Sequence of chain 1.A:
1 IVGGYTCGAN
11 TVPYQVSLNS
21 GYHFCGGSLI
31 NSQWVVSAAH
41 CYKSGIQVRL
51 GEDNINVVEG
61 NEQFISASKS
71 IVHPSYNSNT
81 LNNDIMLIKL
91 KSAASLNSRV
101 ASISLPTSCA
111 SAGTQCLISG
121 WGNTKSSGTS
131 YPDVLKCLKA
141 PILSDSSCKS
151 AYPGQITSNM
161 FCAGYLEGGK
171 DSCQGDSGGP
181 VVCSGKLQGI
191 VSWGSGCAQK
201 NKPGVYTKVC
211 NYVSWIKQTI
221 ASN

Binding-site contacts:
Ligand atom C3 contacts residue SER177 of chain 1.A at 3.7 Å.
Ligand atom C1 contacts residue CYS173 of chain 1.A at 3.9 Å (hydrophobic).
Ligand atom C3' contacts residue GLN174 of chain 1.A at 3.9 Å.
Ligand atom O6' contacts residue SER177 of chain 1.A at 3.0 Å (h-bond).
Ligand atom N1 contacts residue ASP171 of chain 1.A at 3.0 Å (salt-bridge).
Ligand atom N1 contacts residue SER172 of chain 1.A at 3.6 Å (h-bond).
Ligand atom N2 contacts residue GLY204 of chain 1.A at 3.4 Å.
Ligand atom C6 contacts residue GLY194 of chain 1.A at 3.8 Å.
Ligand atom C7 contacts residue TRP193 of chain 1.A at 3.8 Å (hydrophobic).
Ligand atom C3 contacts residue SER192 of chain 1.A at 4.0 Å.
Ligand atom O6' contacts residue HIS40 of chain 1.A at 3.3 Å (h-bond).
Ligand atom C7 contacts residue SER172 of chain 1.A at 3.4 Å.
Ligand atom N1 contacts residue GLY194 of chain 1.A at 3.8 Å.
Ligand atom C6 contacts residue TRP193 of chain 1.A at 4.1 Å (hydrophobic).
Ligand atom N2 contacts residue TRP193 of chain 1.A at 3.7 Å.
Ligand atom N1 contacts residue GLY196 of chain 1.A at 2.7 Å (h-bond).
Ligand atom C2 contacts residue TRP193 of chain 1.A at 4.0 Å (hydrophobic).
Ligand atom C2 contacts residue CYS173 of chain 1.A at 3.9 Å (hydrophobic).
Ligand atom C1' contacts residue GLN174 of chain 1.A at 4.1 Å.
Ligand atom C7 contacts residue GLY194 of chain 1.A at 3.9 Å.
Ligand atom C1 contacts residue SER172 of chain 1.A at 4.0 Å.
Ligand atom C7 contacts residue ASP171 of chain 1.A at 3.7 Å.
Ligand atom C1 contacts residue GLY194 of chain 1.A at 3.9 Å.
Ligand atom N2 contacts residue SER172 of chain 1.A at 2.9 Å (h-bond).
Ligand atom C4 contacts residue CYS173 of chain 1.A at 4.0 Å (hydrophobic).
Ligand atom C7 contacts residue GLY196 of chain 1.A at 3.8 Å.
Ligand atom N2 contacts residue ASP171 of chain 1.A at 3.0 Å (salt-bridge).
Ligand atom N1 contacts residue CYS197 of chain 1.A at 3.9 Å.
Ligand atom C2 contacts residue VAL191 of chain 1.A at 3.9 Å (hydrophobic).
Ligand atom C3 contacts residue CYS173 of chain 1.A at 3.8 Å (hydrophobic).
Ligand atom C6 contacts residue GLY196 of chain 1.A at 3.5 Å.
Ligand atom C4' contacts residue GLN174 of chain 1.A at 3.7 Å.
Ligand atom C2 contacts residue SER172 of chain 1.A at 3.8 Å.
Ligand atom C4 contacts residue GLN174 of chain 1.A at 3.9 Å.
Ligand atom C5 contacts residue GLN174 of chain 1.A at 4.0 Å.
Ligand atom C4 contacts residue SER177 of chain 1.A at 3.8 Å.
Ligand atom N3 contacts residue SER177 of chain 1.A at 3.2 Å (h-bond).
Ligand atom N3 contacts residue GLN174 of chain 1.A at 3.9 Å.
Ligand atom C1 contacts residue TRP193 of chain 1.A at 3.8 Å (hydrophobic).
Ligand atom C3 contacts residue VAL191 of chain 1.A at 3.8 Å (hydrophobic).

A protein and the small-molecule ligand that binds it are described below.
Small molecule (SMILES): NC(=[NH2+])c1ccc2[nH]c(-c3ccc[nH]c3=O)nc2c1